Sequence of chain 1.A:
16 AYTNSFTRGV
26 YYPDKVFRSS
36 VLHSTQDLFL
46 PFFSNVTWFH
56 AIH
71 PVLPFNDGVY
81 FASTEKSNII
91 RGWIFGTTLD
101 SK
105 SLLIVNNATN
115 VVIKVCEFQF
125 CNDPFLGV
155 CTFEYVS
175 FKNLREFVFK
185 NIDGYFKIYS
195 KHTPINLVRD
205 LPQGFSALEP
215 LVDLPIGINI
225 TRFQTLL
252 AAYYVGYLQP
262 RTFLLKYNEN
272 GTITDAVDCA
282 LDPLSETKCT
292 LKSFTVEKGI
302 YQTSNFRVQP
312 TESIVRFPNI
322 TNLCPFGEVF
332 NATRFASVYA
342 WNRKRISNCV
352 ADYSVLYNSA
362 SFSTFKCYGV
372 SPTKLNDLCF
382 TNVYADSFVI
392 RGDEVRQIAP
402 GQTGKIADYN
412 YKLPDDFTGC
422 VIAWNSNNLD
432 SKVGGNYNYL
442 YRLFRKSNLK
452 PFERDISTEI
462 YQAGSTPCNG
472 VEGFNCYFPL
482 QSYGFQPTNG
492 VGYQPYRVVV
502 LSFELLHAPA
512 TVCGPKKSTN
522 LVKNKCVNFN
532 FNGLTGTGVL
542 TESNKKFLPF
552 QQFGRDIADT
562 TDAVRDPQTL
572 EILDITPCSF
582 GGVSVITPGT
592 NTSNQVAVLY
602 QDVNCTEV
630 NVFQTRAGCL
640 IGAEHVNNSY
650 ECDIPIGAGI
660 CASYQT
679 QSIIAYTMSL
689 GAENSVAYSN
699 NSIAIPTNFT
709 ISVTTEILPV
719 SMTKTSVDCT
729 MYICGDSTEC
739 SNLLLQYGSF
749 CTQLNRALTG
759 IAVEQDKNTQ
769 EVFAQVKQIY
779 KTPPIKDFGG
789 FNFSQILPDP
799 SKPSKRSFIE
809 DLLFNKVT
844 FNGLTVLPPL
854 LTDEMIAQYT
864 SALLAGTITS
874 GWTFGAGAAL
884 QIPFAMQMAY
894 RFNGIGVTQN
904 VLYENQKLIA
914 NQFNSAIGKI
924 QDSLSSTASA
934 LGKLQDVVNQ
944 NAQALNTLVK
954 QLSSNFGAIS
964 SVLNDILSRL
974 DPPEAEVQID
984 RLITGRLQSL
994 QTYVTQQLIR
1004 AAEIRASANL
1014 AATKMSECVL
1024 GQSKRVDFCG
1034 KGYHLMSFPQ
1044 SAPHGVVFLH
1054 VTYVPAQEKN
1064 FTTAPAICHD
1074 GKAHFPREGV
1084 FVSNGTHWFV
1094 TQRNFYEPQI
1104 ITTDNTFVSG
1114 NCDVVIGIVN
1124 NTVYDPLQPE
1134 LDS

Sequence of chain 1.C:
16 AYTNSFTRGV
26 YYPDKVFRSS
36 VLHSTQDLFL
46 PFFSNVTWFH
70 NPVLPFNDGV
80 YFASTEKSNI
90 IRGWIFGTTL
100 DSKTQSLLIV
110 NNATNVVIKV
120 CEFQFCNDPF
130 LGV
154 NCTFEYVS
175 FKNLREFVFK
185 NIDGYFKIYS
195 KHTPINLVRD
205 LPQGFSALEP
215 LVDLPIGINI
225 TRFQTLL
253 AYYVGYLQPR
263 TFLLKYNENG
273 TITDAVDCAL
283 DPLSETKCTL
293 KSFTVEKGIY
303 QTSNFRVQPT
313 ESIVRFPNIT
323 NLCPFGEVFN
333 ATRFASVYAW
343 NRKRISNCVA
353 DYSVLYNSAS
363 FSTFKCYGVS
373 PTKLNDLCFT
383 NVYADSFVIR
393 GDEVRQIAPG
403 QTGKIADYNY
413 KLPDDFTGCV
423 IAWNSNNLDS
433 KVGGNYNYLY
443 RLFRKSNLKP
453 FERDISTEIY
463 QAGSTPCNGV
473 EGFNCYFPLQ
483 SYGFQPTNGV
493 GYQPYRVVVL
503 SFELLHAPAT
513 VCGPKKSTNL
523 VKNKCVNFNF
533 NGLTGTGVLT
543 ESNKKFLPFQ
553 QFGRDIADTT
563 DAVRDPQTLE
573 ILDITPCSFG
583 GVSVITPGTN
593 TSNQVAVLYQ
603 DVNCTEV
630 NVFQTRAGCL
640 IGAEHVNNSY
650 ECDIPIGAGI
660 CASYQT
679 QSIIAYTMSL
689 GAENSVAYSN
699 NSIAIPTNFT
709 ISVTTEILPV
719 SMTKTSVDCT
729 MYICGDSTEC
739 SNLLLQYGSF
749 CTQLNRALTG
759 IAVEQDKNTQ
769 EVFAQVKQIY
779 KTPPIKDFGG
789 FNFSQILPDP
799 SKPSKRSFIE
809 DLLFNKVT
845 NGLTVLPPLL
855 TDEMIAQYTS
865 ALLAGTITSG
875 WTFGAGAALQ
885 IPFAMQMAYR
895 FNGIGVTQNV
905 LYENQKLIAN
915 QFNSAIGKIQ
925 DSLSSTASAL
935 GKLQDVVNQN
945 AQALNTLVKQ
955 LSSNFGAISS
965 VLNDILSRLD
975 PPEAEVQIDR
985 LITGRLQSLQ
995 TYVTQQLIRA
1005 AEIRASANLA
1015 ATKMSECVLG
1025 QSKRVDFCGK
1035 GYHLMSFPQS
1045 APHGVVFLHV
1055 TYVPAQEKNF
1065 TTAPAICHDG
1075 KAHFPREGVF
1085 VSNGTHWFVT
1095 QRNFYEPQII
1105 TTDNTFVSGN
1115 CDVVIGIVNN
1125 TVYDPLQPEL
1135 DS

A small-molecule ligand and the protein it binds are described below.
Small molecule (SMILES): CC(=O)N[C@H]1[C@H](O[C@H]2[C@H](O)[C@@H](NC(C)=O)CO[C@@H]2CO)O[C@H](CO)[C@@H](O)[C@@H]1O

Binding-site contacts:
Ligand atom C5 contacts residue ASN223 of chain 1.A at 3.6 Å.
Ligand atom O5 contacts residue ASN223 of chain 1.A at 2.3 Å (h-bond).
Ligand atom C5 contacts residue THR225 of chain 1.A at 3.9 Å.
Ligand atom O6 contacts residue THR97 of chain 1.A at 4.3 Å.
Ligand atom O6 contacts residue SER448 of chain 1.C at 3.4 Å (h-bond).
Ligand atom C1 contacts residue THR225 of chain 1.A at 3.8 Å.
Ligand atom C3 contacts residue ASN223 of chain 1.A at 3.8 Å.
Ligand atom C1 contacts residue ASN223 of chain 1.A at 1.4 Å.
Ligand atom O7 contacts residue ASN223 of chain 1.A at 3.3 Å (h-bond).
Ligand atom O7 contacts residue GLU454 of chain 1.C at 3.0 Å (salt-bridge).
Ligand atom O5 contacts residue THR97 of chain 1.A at 4.1 Å.
Ligand atom C7 contacts residue ASN223 of chain 1.A at 3.2 Å.
Ligand atom O6 contacts residue ARG446 of chain 1.C at 4.4 Å.
Ligand atom O6 contacts residue THR225 of chain 1.A at 3.8 Å.
Ligand atom C6 contacts residue SER448 of chain 1.C at 4.5 Å.
Ligand atom C8 contacts residue LYS451 of chain 1.C at 3.9 Å.
Ligand atom O4 contacts residue LYS447 of chain 1.C at 4.4 Å.
Ligand atom C8 contacts residue GLU454 of chain 1.C at 3.6 Å.
Ligand atom N2 contacts residue ASN223 of chain 1.A at 3.0 Å (h-bond).
Ligand atom O7 contacts residue ARG446 of chain 1.C at 4.2 Å.
Ligand atom C7 contacts residue GLU454 of chain 1.C at 3.6 Å.
Ligand atom O5 contacts residue THR225 of chain 1.A at 3.8 Å.
Ligand atom C2 contacts residue ASN223 of chain 1.A at 2.5 Å.
Ligand atom C8 contacts residue ASN223 of chain 1.A at 3.7 Å.
Ligand atom C4 contacts residue ASN223 of chain 1.A at 4.2 Å.